The small molecule below binds the protein below.
Small molecule (SMILES): CC(=O)N[C@@H]1[C@@H](O)[C@H](O)[C@@H](CO)O[C@H]1O

Binding-site contacts:
Ligand atom C8 contacts residue PHE9 of chain 1.D at 3.7 Å (hydrophobic).
Ligand atom C8 contacts residue LEU35 of chain 1.D at 4.2 Å (hydrophobic).
Ligand atom C5 contacts residue ASN10 of chain 1.D at 3.7 Å.
Ligand atom C2 contacts residue ASN10 of chain 1.D at 2.4 Å.
Ligand atom N2 contacts residue ASN10 of chain 1.D at 2.9 Å (h-bond).
Ligand atom C7 contacts residue GLY6 of chain 1.D at 3.9 Å.
Ligand atom C4 contacts residue ASN10 of chain 1.D at 4.2 Å.
Ligand atom O7 contacts residue GLY6 of chain 1.D at 3.6 Å.
Ligand atom C3 contacts residue ASN10 of chain 1.D at 3.8 Å.
Ligand atom C8 contacts residue GLY6 of chain 1.D at 3.9 Å.
Ligand atom C8 contacts residue PHE5 of chain 1.D at 3.6 Å (hydrophobic).
Ligand atom C7 contacts residue ASN10 of chain 1.D at 3.8 Å.
Ligand atom O7 contacts residue ASN10 of chain 1.D at 4.2 Å.
Ligand atom C1 contacts residue ASN10 of chain 1.D at 1.4 Å.
Ligand atom O5 contacts residue ASN10 of chain 1.D at 2.4 Å (h-bond).
Ligand atom C7 contacts residue PHE5 of chain 1.D at 4.5 Å (hydrophobic).

Sequence of chain 1.D:
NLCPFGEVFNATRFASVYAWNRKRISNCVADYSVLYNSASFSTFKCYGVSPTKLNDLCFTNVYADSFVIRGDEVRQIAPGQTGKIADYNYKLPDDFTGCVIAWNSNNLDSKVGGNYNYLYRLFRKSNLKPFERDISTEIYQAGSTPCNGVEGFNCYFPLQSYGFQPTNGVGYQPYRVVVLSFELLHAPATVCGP